The small molecule below binds the protein below.
Small molecule (SMILES): CC(=O)N[C@H]1[C@H](O[C@H]2[C@H](O)[C@@H](NC(C)=O)CO[C@@H]2CO)O[C@H](CO)[C@@H](O[C@@H]2O[C@H](CO)[C@@H](O)[C@H](O)[C@@H]2O)[C@@H]1O

Sequence of chain 1.A:
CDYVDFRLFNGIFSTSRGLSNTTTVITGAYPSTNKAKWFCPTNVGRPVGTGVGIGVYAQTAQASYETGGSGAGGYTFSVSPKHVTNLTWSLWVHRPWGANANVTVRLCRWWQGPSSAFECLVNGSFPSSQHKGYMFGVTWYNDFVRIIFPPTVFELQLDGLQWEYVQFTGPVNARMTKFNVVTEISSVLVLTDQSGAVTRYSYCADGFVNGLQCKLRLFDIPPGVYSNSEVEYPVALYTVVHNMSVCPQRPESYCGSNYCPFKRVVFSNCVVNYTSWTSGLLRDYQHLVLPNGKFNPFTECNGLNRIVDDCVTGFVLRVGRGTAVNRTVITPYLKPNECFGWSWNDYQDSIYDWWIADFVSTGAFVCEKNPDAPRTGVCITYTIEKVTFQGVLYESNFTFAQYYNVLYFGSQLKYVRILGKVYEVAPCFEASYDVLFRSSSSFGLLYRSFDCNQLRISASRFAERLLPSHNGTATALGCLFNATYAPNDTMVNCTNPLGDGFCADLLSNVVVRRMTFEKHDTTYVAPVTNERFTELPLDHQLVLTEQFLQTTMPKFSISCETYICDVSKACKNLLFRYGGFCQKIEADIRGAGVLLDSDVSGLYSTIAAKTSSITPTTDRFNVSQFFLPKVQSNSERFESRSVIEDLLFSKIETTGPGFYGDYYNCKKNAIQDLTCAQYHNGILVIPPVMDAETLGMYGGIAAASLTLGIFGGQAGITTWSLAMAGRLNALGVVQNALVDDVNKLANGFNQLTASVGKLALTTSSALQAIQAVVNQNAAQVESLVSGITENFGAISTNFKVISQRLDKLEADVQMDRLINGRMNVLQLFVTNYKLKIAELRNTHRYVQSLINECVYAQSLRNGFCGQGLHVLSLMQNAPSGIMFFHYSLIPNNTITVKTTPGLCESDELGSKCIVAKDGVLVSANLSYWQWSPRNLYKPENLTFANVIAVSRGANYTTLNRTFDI

Binding-site contacts:
Ligand atom C1 contacts residue TYR958 of chain 1.A at 4.1 Å (hydrophobic).
Ligand atom O7 contacts residue ASN971 of chain 1.A at 4.4 Å.
Ligand atom C7 contacts residue ASN971 of chain 1.A at 3.5 Å.
Ligand atom C5 contacts residue TYR958 of chain 1.A at 3.5 Å (hydrophobic).
Ligand atom N2 contacts residue ASN971 of chain 1.A at 3.0 Å (h-bond).
Ligand atom C7 contacts residue TYR958 of chain 1.A at 4.4 Å (hydrophobic).
Ligand atom C4 contacts residue ASN971 of chain 1.A at 4.2 Å.
Ligand atom O5 contacts residue ASN971 of chain 1.A at 2.3 Å (h-bond).
Ligand atom C6 contacts residue TYR958 of chain 1.A at 3.8 Å (hydrophobic).
Ligand atom C8 contacts residue ASN971 of chain 1.A at 3.5 Å.
Ligand atom C1 contacts residue ASN971 of chain 1.A at 1.4 Å.
Ligand atom C8 contacts residue TYR958 of chain 1.A at 3.9 Å (hydrophobic).
Ligand atom C2 contacts residue ASN971 of chain 1.A at 2.5 Å.
Ligand atom C8 contacts residue SER957 of chain 1.A at 3.6 Å.
Ligand atom O5 contacts residue TYR958 of chain 1.A at 3.8 Å.
Ligand atom C3 contacts residue ASN971 of chain 1.A at 3.8 Å.
Ligand atom C5 contacts residue ASN971 of chain 1.A at 3.7 Å.